Binding-site contacts:
Ligand atom C6 contacts residue VAL428 of chain 1.G at 3.8 Å (hydrophobic).
Ligand atom C6 contacts residue HIS452 of chain 1.G at 3.8 Å.
Ligand atom O4 contacts residue NAG1 of chain 1.DA at 3.2 Å.
Ligand atom O3 contacts residue NAG1 of chain 1.DA at 2.9 Å (h-bond).
Ligand atom O6 contacts residue HIS452 of chain 1.G at 3.7 Å.
Ligand atom C3 contacts residue ASP405 of chain 1.G at 3.4 Å.
Ligand atom O7 contacts residue NAG2 of chain 1.DA at 2.8 Å (h-bond).
Ligand atom O5 contacts residue ASN430 of chain 1.G at 2.2 Å (h-bond).
Ligand atom C1 contacts residue ASP405 of chain 1.G at 3.6 Å.
Ligand atom C7 contacts residue NAG2 of chain 1.DA at 3.8 Å.
Ligand atom C8 contacts residue NAG1 of chain 1.DA at 3.6 Å.
Ligand atom C1 contacts residue ASN430 of chain 1.G at 1.4 Å.
Ligand atom C8 contacts residue NAG2 of chain 1.DA at 4.1 Å.
Ligand atom C7 contacts residue ASP405 of chain 1.G at 3.8 Å.
Ligand atom O7 contacts residue ASN430 of chain 1.G at 4.1 Å.
Ligand atom N2 contacts residue ALA407 of chain 1.G at 4.1 Å.
Ligand atom N2 contacts residue ASP405 of chain 1.G at 2.8 Å (salt-bridge).
Ligand atom O3 contacts residue NAG2 of chain 1.DA at 3.5 Å.
Ligand atom C8 contacts residue ALA407 of chain 1.G at 3.5 Å (hydrophobic).
Ligand atom C7 contacts residue ALA407 of chain 1.G at 4.0 Å (hydrophobic).
Ligand atom O6 contacts residue NAG1 of chain 1.DA at 2.3 Å (h-bond).
Ligand atom O2 contacts residue MAN8 of chain 1.DA at 4.0 Å.
Ligand atom C5 contacts residue ASN430 of chain 1.G at 3.5 Å.
Ligand atom N2 contacts residue NAG1 of chain 1.DA at 4.1 Å.
Ligand atom C6 contacts residue NAG1 of chain 1.DA at 3.5 Å.
Ligand atom C1 contacts residue NAG1 of chain 1.DA at 3.7 Å.
Ligand atom C8 contacts residue HIS452 of chain 1.G at 4.1 Å.
Ligand atom C8 contacts residue TYR384 of chain 1.G at 3.4 Å (hydrophobic).
Ligand atom C2 contacts residue ASP405 of chain 1.G at 3.4 Å.
Ligand atom C3 contacts residue ASN430 of chain 1.G at 3.9 Å.
Ligand atom C8 contacts residue ASP405 of chain 1.G at 4.0 Å.
Ligand atom O5 contacts residue NAG1 of chain 1.DA at 3.2 Å.
Ligand atom C2 contacts residue ASN430 of chain 1.G at 2.5 Å.
Ligand atom O7 contacts residue LEU403 of chain 1.G at 3.5 Å.
Ligand atom N2 contacts residue ASN430 of chain 1.G at 3.0 Å (h-bond).
Ligand atom C2 contacts residue NAG1 of chain 1.DA at 4.1 Å.
Ligand atom C4 contacts residue NAG1 of chain 1.DA at 4.0 Å.
Ligand atom C7 contacts residue ASN430 of chain 1.G at 3.8 Å.
Ligand atom C3 contacts residue NAG1 of chain 1.DA at 3.7 Å.
Ligand atom O3 contacts residue ASP405 of chain 1.G at 4.0 Å.

Sequence of chain 1.G:
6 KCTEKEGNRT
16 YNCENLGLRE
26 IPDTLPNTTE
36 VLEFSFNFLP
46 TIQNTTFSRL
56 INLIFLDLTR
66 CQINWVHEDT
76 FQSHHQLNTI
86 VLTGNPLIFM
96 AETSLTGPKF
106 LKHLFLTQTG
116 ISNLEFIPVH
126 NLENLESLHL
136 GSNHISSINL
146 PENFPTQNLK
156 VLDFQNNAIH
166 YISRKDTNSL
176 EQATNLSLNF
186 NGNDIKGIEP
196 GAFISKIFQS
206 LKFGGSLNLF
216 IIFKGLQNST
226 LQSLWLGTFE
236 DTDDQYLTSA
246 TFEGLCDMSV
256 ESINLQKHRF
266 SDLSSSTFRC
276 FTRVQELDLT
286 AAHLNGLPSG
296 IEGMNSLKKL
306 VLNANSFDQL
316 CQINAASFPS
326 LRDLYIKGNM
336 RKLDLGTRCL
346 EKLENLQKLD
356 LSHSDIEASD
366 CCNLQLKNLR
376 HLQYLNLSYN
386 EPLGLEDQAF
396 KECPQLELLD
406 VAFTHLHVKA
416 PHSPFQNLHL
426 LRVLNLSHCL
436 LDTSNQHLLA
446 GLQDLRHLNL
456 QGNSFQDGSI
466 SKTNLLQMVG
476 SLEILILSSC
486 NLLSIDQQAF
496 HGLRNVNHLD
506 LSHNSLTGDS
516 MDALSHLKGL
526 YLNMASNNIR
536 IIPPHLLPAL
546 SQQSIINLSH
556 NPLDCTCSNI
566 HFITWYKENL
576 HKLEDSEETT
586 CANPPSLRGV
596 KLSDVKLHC

A protein and the small-molecule ligand that binds it are described below.
Small molecule (SMILES): CC(=O)N[C@H]1[C@H](O[C@H]2[C@H](O)[C@@H](NC(C)=O)CO[C@@H]2CO)O[C@H](CO)[C@@H](O[C@@H]2O[C@H](CO)[C@@H](O)[C@H](O)[C@@H]2O)[C@@H]1O